A protein and the small-molecule ligand that binds it are described below.
Small molecule (SMILES): CC(C)c1cc(C(C)C)c(S(=O)(=O)N[C@@H](Cc2cccc(C(=N)N)c2)C(=O)N2CCN(C(=O)CCN)CC2)c(C(C)C)c1

Sequence of chain 1.A:
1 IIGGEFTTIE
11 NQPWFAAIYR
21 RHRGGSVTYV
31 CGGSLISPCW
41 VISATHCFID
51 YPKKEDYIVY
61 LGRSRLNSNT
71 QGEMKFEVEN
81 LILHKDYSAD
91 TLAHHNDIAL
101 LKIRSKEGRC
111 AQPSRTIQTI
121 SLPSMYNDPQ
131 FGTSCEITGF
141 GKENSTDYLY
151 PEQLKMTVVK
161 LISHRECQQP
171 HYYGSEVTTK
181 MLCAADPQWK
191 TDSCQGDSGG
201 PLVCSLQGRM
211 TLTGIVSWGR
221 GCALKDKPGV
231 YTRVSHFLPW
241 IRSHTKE

Binding-site contacts:
Ligand atom CB contacts residue GLN195 of chain 1.A at 3.5 Å.
Ligand atom N contacts residue GLY219 of chain 1.A at 2.9 Å (h-bond).
Ligand atom C12 contacts residue GLY219 of chain 1.A at 3.7 Å.
Ligand atom NX2 contacts residue GLY219 of chain 1.A at 3.8 Å.
Ligand atom C2 contacts residue HIS94 of chain 1.A at 3.1 Å.
Ligand atom NX2 contacts residue ASP192 of chain 1.A at 2.8 Å (salt-bridge).
Ligand atom NX1 contacts residue GLY229 of chain 1.A at 3.4 Å.
Ligand atom O contacts residue TRP218 of chain 1.A at 3.5 Å.
Ligand atom C23 contacts residue HIS46 of chain 1.A at 3.8 Å.
Ligand atom C1 contacts residue HIS46 of chain 1.A at 3.7 Å.
Ligand atom CG1 contacts residue CYS194 of chain 1.A at 3.7 Å (hydrophobic).
Ligand atom CZ contacts residue TRP218 of chain 1.A at 3.6 Å (hydrophobic).
Ligand atom N24 contacts residue TYR87 of chain 1.A at 3.2 Å (h-bond).
Ligand atom C14 contacts residue LEU92 of chain 1.A at 3.2 Å (hydrophobic).
Ligand atom CZ contacts residue SER193 of chain 1.A at 3.7 Å.
Ligand atom C16 contacts residue GLN195 of chain 1.A at 3.8 Å.
Ligand atom OS1 contacts residue ARG220 of chain 1.A at 3.6 Å.
Ligand atom NX2 contacts residue SER193 of chain 1.A at 3.6 Å.
Ligand atom OS1 contacts residue GLY221 of chain 1.A at 2.8 Å (h-bond).
Ligand atom OS1 contacts residue GLY219 of chain 1.A at 3.0 Å (h-bond).
Ligand atom NX2 contacts residue GLY221 of chain 1.A at 3.1 Å (h-bond).
Ligand atom C5 contacts residue SO41 of chain 1.C at 2.3 Å.
Ligand atom C22 contacts residue HIS46 of chain 1.A at 3.5 Å.
Ligand atom C4 contacts residue SO41 of chain 1.C at 3.3 Å.
Ligand atom N1 contacts residue SO41 of chain 1.C at 3.6 Å (h-bond).
Ligand atom NX1 contacts residue ASP192 of chain 1.A at 2.8 Å (salt-bridge).
Ligand atom NX1 contacts residue SER193 of chain 1.A at 2.8 Å (h-bond).
Ligand atom N2 contacts residue HIS46 of chain 1.A at 3.8 Å.
Ligand atom S contacts residue GLY219 of chain 1.A at 3.6 Å (h-bond).
Ligand atom CE2 contacts residue VAL216 of chain 1.A at 3.6 Å (hydrophobic).
Ligand atom CG1 contacts residue GLN195 of chain 1.A at 3.7 Å.
Ligand atom C22 contacts residue HIS94 of chain 1.A at 3.2 Å.
Ligand atom O contacts residue GLY219 of chain 1.A at 3.5 Å (h-bond).
Ligand atom CX contacts residue SER193 of chain 1.A at 3.1 Å.
Ligand atom C5 contacts residue GLN195 of chain 1.A at 3.6 Å.
Ligand atom C21 contacts residue HIS46 of chain 1.A at 3.6 Å.
Ligand atom CD1 contacts residue GLY221 of chain 1.A at 3.4 Å.
Ligand atom CX contacts residue ASP192 of chain 1.A at 3.3 Å.
Ligand atom CE1 contacts residue SER193 of chain 1.A at 3.6 Å.
Ligand atom C13 contacts residue LEU92 of chain 1.A at 3.7 Å (hydrophobic).